Binding-site contacts:
Ligand atom O4 contacts residue PHE306 of chain 1.A at 4.4 Å.
Ligand atom O6 contacts residue GOL1 of chain 1.E at 3.3 Å (h-bond).
Ligand atom C5 contacts residue ASN432 of chain 1.A at 3.6 Å.
Ligand atom O5 contacts residue GOL1 of chain 1.E at 3.6 Å.
Ligand atom O7 contacts residue ASN432 of chain 1.A at 2.8 Å (h-bond).
Ligand atom C4 contacts residue ASN432 of chain 1.A at 4.3 Å.
Ligand atom C1 contacts residue ASN432 of chain 1.A at 1.4 Å.
Ligand atom C6 contacts residue GOL1 of chain 1.E at 4.1 Å.
Ligand atom C5 contacts residue PHE306 of chain 1.A at 4.0 Å (hydrophobic).
Ligand atom C5 contacts residue GOL1 of chain 1.E at 4.5 Å.
Ligand atom C8 contacts residue ILE431 of chain 1.A at 4.4 Å (hydrophobic).
Ligand atom N2 contacts residue ASN432 of chain 1.A at 3.0 Å (h-bond).
Ligand atom C2 contacts residue ASN432 of chain 1.A at 2.6 Å.
Ligand atom C7 contacts residue ASN432 of chain 1.A at 3.1 Å.
Ligand atom C8 contacts residue ASN432 of chain 1.A at 4.4 Å.
Ligand atom C7 contacts residue ILE431 of chain 1.A at 4.5 Å (hydrophobic).
Ligand atom C6 contacts residue PHE306 of chain 1.A at 3.6 Å (hydrophobic).
Ligand atom O5 contacts residue ASN432 of chain 1.A at 2.4 Å (h-bond).
Ligand atom C3 contacts residue ASN432 of chain 1.A at 3.9 Å.

Sequence of chain 1.A:
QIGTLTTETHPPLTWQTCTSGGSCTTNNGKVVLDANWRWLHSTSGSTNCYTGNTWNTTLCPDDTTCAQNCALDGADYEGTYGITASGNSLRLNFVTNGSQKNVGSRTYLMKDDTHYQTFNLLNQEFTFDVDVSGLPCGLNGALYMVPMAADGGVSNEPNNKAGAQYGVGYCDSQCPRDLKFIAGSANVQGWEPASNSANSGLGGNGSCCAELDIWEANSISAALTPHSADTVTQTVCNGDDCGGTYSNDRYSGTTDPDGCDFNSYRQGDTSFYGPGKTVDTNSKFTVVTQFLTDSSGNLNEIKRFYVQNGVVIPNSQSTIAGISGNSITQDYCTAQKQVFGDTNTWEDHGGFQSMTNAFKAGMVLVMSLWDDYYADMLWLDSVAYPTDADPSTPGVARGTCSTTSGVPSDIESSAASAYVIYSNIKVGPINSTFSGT

The protein below binds the small molecule below.
Small molecule (SMILES): CC(=O)N[C@@H]1[C@@H](O)[C@H](O)[C@@H](CO)O[C@H]1O